The protein below binds the small molecule below.
Small molecule (SMILES): CC(=O)N[C@@H]1[C@@H](O)[C@H](O)[C@@H](CO)O[C@H]1O

Sequence of chain 1.M:
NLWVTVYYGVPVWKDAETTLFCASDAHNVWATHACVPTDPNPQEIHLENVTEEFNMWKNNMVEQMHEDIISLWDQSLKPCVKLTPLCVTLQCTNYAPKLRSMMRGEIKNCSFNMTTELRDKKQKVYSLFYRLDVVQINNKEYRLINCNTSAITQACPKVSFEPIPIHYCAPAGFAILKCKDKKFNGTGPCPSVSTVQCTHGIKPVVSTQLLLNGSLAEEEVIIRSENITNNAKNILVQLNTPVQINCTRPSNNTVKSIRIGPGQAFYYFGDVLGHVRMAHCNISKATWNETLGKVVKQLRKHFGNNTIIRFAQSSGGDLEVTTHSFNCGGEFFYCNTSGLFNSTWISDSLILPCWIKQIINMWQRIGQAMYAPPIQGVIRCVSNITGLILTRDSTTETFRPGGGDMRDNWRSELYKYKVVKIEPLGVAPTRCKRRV

Binding-site contacts:
Ligand atom O5 contacts residue TRP364 of chain 1.M at 3.5 Å.
Ligand atom O5 contacts residue ASN308 of chain 1.M at 2.4 Å (h-bond).
Ligand atom N2 contacts residue ASN308 of chain 1.M at 2.7 Å (h-bond).
Ligand atom C5 contacts residue ASN308 of chain 1.M at 3.7 Å.
Ligand atom C2 contacts residue ASN308 of chain 1.M at 2.4 Å.
Ligand atom C3 contacts residue ASN308 of chain 1.M at 3.6 Å.
Ligand atom C1 contacts residue TRP364 of chain 1.M at 4.0 Å (hydrophobic).
Ligand atom C7 contacts residue ASN308 of chain 1.M at 3.2 Å.
Ligand atom C4 contacts residue ASN308 of chain 1.M at 4.1 Å.
Ligand atom C5 contacts residue TRP364 of chain 1.M at 4.2 Å (hydrophobic).
Ligand atom C8 contacts residue LYS304 of chain 1.M at 4.0 Å.
Ligand atom C8 contacts residue ASN308 of chain 1.M at 4.1 Å.
Ligand atom O7 contacts residue ASN308 of chain 1.M at 3.4 Å (h-bond).
Ligand atom C1 contacts residue ASN308 of chain 1.M at 1.4 Å.
Ligand atom C6 contacts residue TRP364 of chain 1.M at 4.0 Å (hydrophobic).